Sequence of chain 2.B:
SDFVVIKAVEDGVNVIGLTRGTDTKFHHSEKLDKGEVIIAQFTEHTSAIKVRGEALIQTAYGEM

Binding-site contacts:
Ligand atom CE3 contacts residue THR30 of chain 2.A at 4.0 Å.
Ligand atom CA contacts residue THR25 of chain 2.A at 3.7 Å.
Ligand atom NE1 contacts residue ALA46 of chain 2.B at 4.0 Å.
Ligand atom CZ2 contacts residue THR52 of chain 2.B at 3.9 Å.
Ligand atom CG contacts residue SER53 of chain 2.A at 3.7 Å.
Ligand atom C contacts residue THR49 of chain 2.B at 3.6 Å.
Ligand atom C contacts residue GLY27 of chain 2.A at 3.5 Å.
Ligand atom CE3 contacts residue HIS34 of chain 2.B at 4.0 Å.
Ligand atom NE1 contacts residue GLN47 of chain 2.B at 2.9 Å (h-bond).
Ligand atom CE2 contacts residue THR52 of chain 2.B at 4.0 Å.
Ligand atom O contacts residue SER53 of chain 2.A at 2.9 Å (h-bond).
Ligand atom CA contacts residue GLY27 of chain 2.A at 3.6 Å.
Ligand atom CA contacts residue SER53 of chain 2.A at 3.9 Å.
Ligand atom CD1 contacts residue SER53 of chain 2.A at 3.2 Å.
Ligand atom NE1 contacts residue THR49 of chain 2.B at 3.9 Å.
Ligand atom N contacts residue THR25 of chain 2.A at 2.8 Å (h-bond).
Ligand atom O contacts residue ARG26 of chain 2.A at 3.2 Å.
Ligand atom N contacts residue ASP29 of chain 2.A at 2.8 Å (salt-bridge).
Ligand atom CB contacts residue THR25 of chain 2.A at 3.6 Å.
Ligand atom O contacts residue THR49 of chain 2.B at 3.8 Å.
Ligand atom CD2 contacts residue THR52 of chain 2.B at 4.0 Å.
Ligand atom O contacts residue GLY27 of chain 2.A at 3.0 Å (h-bond).
Ligand atom CB contacts residue SER53 of chain 2.A at 3.4 Å.
Ligand atom CB contacts residue THR30 of chain 2.A at 3.4 Å.
Ligand atom N contacts residue GLY27 of chain 2.A at 2.9 Å (h-bond).
Ligand atom CD1 contacts residue GLN47 of chain 2.B at 3.7 Å.
Ligand atom CZ3 contacts residue HIS34 of chain 2.B at 4.0 Å.
Ligand atom CZ2 contacts residue ILE55 of chain 2.B at 3.8 Å (hydrophobic).
Ligand atom C contacts residue SER53 of chain 2.A at 3.4 Å.
Ligand atom CH2 contacts residue GLY23 of chain 2.B at 3.5 Å.
Ligand atom CE2 contacts residue GLN47 of chain 2.B at 3.9 Å.
Ligand atom CZ3 contacts residue GLY23 of chain 2.B at 3.6 Å.
Ligand atom N contacts residue THR30 of chain 2.A at 3.0 Å (h-bond).
Ligand atom CD1 contacts residue THR49 of chain 2.B at 3.6 Å.
Ligand atom CA contacts residue THR30 of chain 2.A at 3.2 Å.
Ligand atom OXT contacts residue THR49 of chain 2.B at 2.6 Å (h-bond).
Ligand atom OXT contacts residue THR52 of chain 2.B at 3.1 Å (h-bond).
Ligand atom CZ2 contacts residue ALA46 of chain 2.B at 3.8 Å (hydrophobic).
Ligand atom O contacts residue THR25 of chain 2.A at 4.0 Å.
Ligand atom N contacts residue ARG26 of chain 2.A at 3.9 Å.

This small molecule binds to this protein.
Small molecule (SMILES): N[C@@H](Cc1c[nH]c2ccccc12)C(=O)O

Sequence of chain 2.A:
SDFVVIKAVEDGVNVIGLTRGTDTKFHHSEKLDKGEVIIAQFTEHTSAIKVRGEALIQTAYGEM